Binding-site contacts:
Ligand atom O4 contacts residue HIS83 of chain 1.A at 2.9 Å (h-bond).
Ligand atom C7 contacts residue LEU162 of chain 1.A at 4.0 Å (hydrophobic).
Ligand atom O5 contacts residue MET16 of chain 1.A at 3.8 Å.
Ligand atom N1 contacts residue PHE214 of chain 1.A at 3.7 Å.
Ligand atom P1 contacts residue SER82 of chain 1.A at 1.6 Å.
Ligand atom O1 contacts residue SER82 of chain 1.A at 2.6 Å (h-bond).
Ligand atom O6 contacts residue LEU17 of chain 1.A at 3.0 Å (h-bond).
Ligand atom C28 contacts residue VAL258 of chain 1.A at 3.7 Å (hydrophobic).
Ligand atom C9 contacts residue MET16 of chain 1.A at 3.8 Å (hydrophobic).
Ligand atom O4 contacts residue GLY15 of chain 1.A at 3.6 Å.
Ligand atom C5 contacts residue SER82 of chain 1.A at 2.9 Å.
Ligand atom C22 contacts residue LEU17 of chain 1.A at 3.8 Å (hydrophobic).
Ligand atom C1 contacts residue MET16 of chain 1.A at 3.5 Å (hydrophobic).
Ligand atom C4 contacts residue LEU162 of chain 1.A at 3.8 Å (hydrophobic).
Ligand atom N2 contacts residue TYR27 of chain 1.A at 3.7 Å.
Ligand atom P1 contacts residue HIS251 of chain 1.A at 3.4 Å.
Ligand atom C1 contacts residue SER82 of chain 1.A at 3.6 Å.
Ligand atom C9 contacts residue LEU159 of chain 1.A at 3.6 Å (hydrophobic).
Ligand atom O1 contacts residue HIS251 of chain 1.A at 2.8 Å (h-bond).
Ligand atom C1 contacts residue TYR27 of chain 1.A at 4.0 Å (hydrophobic).
Ligand atom C2 contacts residue MET16 of chain 1.A at 3.0 Å (hydrophobic).
Ligand atom O6 contacts residue MET16 of chain 1.A at 2.8 Å (h-bond).
Ligand atom O7 contacts residue LEU231 of chain 1.A at 3.9 Å.
Ligand atom O5 contacts residue LEU252 of chain 1.A at 3.9 Å.
Ligand atom C1 contacts residue HIS251 of chain 1.A at 3.5 Å.
Ligand atom C16 contacts residue LEU138 of chain 1.A at 4.0 Å (hydrophobic).
Ligand atom O4 contacts residue MET16 of chain 1.A at 2.8 Å (h-bond).
Ligand atom C10 contacts residue LEU118 of chain 1.A at 4.0 Å (hydrophobic).
Ligand atom P1 contacts residue HIS83 of chain 1.A at 3.7 Å.
Ligand atom C4 contacts residue SER82 of chain 1.A at 2.5 Å.
Ligand atom C11 contacts residue MET16 of chain 1.A at 3.5 Å (hydrophobic).
Ligand atom C27 contacts residue GLN257 of chain 1.A at 3.9 Å.
Ligand atom N2 contacts residue LEU17 of chain 1.A at 3.7 Å.
Ligand atom C22 contacts residue MET16 of chain 1.A at 3.5 Å (hydrophobic).
Ligand atom O5 contacts residue TYR27 of chain 1.A at 3.9 Å.
Ligand atom C6 contacts residue SER112 of chain 1.A at 3.6 Å.
Ligand atom C5 contacts residue HIS251 of chain 1.A at 3.6 Å.
Ligand atom C11 contacts residue LEU118 of chain 1.A at 3.9 Å (hydrophobic).
Ligand atom C13 contacts residue LEU17 of chain 1.A at 3.9 Å (hydrophobic).
Ligand atom O4 contacts residue SER82 of chain 1.A at 2.3 Å (h-bond).

Sequence of chain 1.A:
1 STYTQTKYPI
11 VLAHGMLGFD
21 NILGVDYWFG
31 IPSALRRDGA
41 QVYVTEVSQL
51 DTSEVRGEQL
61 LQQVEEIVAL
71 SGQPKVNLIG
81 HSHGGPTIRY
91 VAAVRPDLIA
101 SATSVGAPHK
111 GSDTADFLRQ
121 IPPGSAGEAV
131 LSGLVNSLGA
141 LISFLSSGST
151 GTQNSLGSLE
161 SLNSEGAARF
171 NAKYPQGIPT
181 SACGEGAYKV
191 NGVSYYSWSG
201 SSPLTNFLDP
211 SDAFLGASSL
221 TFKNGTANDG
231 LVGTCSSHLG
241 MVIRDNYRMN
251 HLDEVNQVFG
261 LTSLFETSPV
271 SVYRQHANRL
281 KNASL

The small molecule below binds the protein below.
Small molecule (SMILES): CCCCCCCCNC(=O)OC[C@H](CO[P](=O)(O)CCCCCCCC)OC(=O)NCCCCCCCC